Binding-site contacts:
Ligand atom C9 contacts residue GLU293 of chain 1.C at 4.1 Å.
Ligand atom C57 contacts residue GLY202 of chain 1.C at 4.0 Å.
Ligand atom O2 contacts residue GLU293 of chain 1.C at 4.1 Å.
Ligand atom C18 contacts residue GLN205 of chain 1.C at 3.8 Å.
Ligand atom C10 contacts residue ARG289 of chain 1.C at 3.1 Å.
Ligand atom O6 contacts residue ARG173 of chain 1.B at 3.3 Å (salt-bridge).
Ligand atom O6 contacts residue GLU293 of chain 1.C at 4.0 Å.
Ligand atom C9 contacts residue ARG289 of chain 1.C at 3.9 Å.
Ligand atom O49 contacts residue GLN205 of chain 1.C at 3.8 Å.
Ligand atom C57 contacts residue LEU198 of chain 1.C at 3.4 Å (hydrophobic).
Ligand atom C8 contacts residue GLU293 of chain 1.C at 3.5 Å.
Ligand atom C34 contacts residue GLN205 of chain 1.C at 3.9 Å.
Ligand atom O5 contacts residue GLY201 of chain 1.C at 4.1 Å.
Ligand atom O61 contacts residue LEU198 of chain 1.C at 3.5 Å (h-bond).
Ligand atom O16 contacts residue GLN205 of chain 1.C at 3.0 Å (h-bond).
Ligand atom O2 contacts residue ARG173 of chain 1.B at 3.6 Å (salt-bridge).
Ligand atom C25 contacts residue GLN205 of chain 1.C at 4.0 Å.
Ligand atom O7 contacts residue ARG289 of chain 1.C at 4.1 Å.
Ligand atom O6 contacts residue LEU198 of chain 1.C at 4.0 Å.
Ligand atom O61 contacts residue GLY202 of chain 1.C at 4.1 Å.
Ligand atom C19 contacts residue GLN205 of chain 1.C at 4.0 Å.
Ligand atom O5 contacts residue GLY202 of chain 1.C at 4.0 Å.
Ligand atom C6 contacts residue GLN205 of chain 1.C at 4.2 Å.
Ligand atom C40 contacts residue TYR9 of chain 1.C at 3.6 Å (hydrophobic).
Ligand atom C11 contacts residue LEU198 of chain 1.C at 4.1 Å (hydrophobic).
Ligand atom C1 contacts residue GLN205 of chain 1.C at 4.1 Å.
Ligand atom C8 contacts residue ARG289 of chain 1.C at 4.1 Å.
Ligand atom O55 contacts residue ARG289 of chain 1.C at 4.2 Å.
Ligand atom C3 contacts residue ARG289 of chain 1.C at 4.1 Å.
Ligand atom O1 contacts residue LEU198 of chain 1.C at 3.8 Å.
Ligand atom O1 contacts residue ARG289 of chain 1.C at 2.9 Å (salt-bridge).
Ligand atom C43 contacts residue TYR9 of chain 1.C at 3.9 Å (hydrophobic).
Ligand atom C9 contacts residue ARG173 of chain 1.B at 4.2 Å.
Ligand atom C34 contacts residue TYR206 of chain 1.C at 4.2 Å (hydrophobic).
Ligand atom C11 contacts residue ARG289 of chain 1.C at 4.0 Å.
Ligand atom C25 contacts residue GLY202 of chain 1.C at 3.5 Å.
Ligand atom C9 contacts residue LEU198 of chain 1.C at 4.0 Å (hydrophobic).
Ligand atom C19 contacts residue GLY202 of chain 1.C at 3.7 Å.
Ligand atom C5 contacts residue ARG289 of chain 1.C at 4.0 Å.
Ligand atom C11 contacts residue GLU293 of chain 1.C at 3.2 Å.

The small molecule below binds the protein below.
Small molecule (SMILES): CCCCCCCCCCO[C@@H]1O[C@H](CO)[C@@H](O[C@H]2O[C@H](CO)[C@@H](O)[C@H](O)[C@H]2O)[C@H](O)[C@H]1O

Sequence of chain 1.C:
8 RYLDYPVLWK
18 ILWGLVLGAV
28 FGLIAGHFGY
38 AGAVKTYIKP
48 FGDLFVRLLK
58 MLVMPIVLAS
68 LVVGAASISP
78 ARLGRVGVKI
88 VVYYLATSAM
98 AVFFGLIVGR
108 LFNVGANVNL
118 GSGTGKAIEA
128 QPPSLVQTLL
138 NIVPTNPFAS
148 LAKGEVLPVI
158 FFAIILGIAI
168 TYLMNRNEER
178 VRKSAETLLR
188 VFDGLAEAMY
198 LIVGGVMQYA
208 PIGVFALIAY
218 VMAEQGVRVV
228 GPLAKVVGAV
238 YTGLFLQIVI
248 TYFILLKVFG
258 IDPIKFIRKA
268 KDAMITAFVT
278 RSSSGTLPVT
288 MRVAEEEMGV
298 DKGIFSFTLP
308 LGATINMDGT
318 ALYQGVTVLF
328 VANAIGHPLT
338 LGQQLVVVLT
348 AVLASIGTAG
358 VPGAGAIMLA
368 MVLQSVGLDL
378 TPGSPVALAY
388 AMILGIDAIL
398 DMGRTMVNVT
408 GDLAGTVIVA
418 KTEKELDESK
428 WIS

Sequence of chain 1.B:
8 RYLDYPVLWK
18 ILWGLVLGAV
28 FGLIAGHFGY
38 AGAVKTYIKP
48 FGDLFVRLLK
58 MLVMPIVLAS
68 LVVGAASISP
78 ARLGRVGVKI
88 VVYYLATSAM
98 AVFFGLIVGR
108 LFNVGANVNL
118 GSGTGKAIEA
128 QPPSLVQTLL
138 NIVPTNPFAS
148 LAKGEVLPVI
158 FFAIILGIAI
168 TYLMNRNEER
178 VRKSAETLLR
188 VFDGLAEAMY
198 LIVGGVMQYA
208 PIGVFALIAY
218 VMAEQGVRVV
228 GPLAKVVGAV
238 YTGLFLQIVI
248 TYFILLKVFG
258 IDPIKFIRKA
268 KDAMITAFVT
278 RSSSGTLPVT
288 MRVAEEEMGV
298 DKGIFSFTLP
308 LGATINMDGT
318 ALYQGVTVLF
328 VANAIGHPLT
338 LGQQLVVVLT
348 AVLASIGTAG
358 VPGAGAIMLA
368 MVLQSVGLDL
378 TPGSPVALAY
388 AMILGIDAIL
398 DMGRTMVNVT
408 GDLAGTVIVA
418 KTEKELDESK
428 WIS